A protein and the small-molecule ligand that binds it are described below.
Small molecule (SMILES): CC(=O)NC1(C(=O)N[C@H](C(=O)N2C[C@H](O)C[C@H]2C(=O)NCc2ccc(-c3scnc3C)cc2)C(C)(C)C)CC1

Sequence of chain 1.L:
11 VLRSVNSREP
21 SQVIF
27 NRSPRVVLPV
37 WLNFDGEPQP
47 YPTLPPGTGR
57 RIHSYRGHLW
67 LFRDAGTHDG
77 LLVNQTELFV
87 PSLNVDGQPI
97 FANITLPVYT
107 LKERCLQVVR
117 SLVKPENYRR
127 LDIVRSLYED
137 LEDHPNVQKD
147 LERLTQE

Binding-site contacts:
Ligand atom CG contacts residue TRP66 of chain 1.L at 3.7 Å (hydrophobic).
Ligand atom O contacts residue TYR47 of chain 1.L at 2.6 Å (h-bond).
Ligand atom CAP contacts residue ASN16 of chain 1.L at 3.6 Å.
Ligand atom CAQ contacts residue ARG18 of chain 1.L at 3.8 Å.
Ligand atom NAU contacts residue ARG56 of chain 1.L at 3.0 Å (salt-bridge).
Ligand atom CAN contacts residue ILE58 of chain 1.L at 3.6 Å (hydrophobic).
Ligand atom CA contacts residue HIS59 of chain 1.L at 3.3 Å.
Ligand atom NAW contacts residue TYR61 of chain 1.L at 3.7 Å.
Ligand atom CBC contacts residue TYR61 of chain 1.L at 3.6 Å (hydrophobic).
Ligand atom CBM contacts residue TYR61 of chain 1.L at 3.7 Å (hydrophobic).
Ligand atom CBB contacts residue TYR61 of chain 1.L at 3.5 Å (hydrophobic).
Ligand atom CAO contacts residue ARG56 of chain 1.L at 3.7 Å.
Ligand atom SAY contacts residue PHE25 of chain 1.L at 3.8 Å.
Ligand atom NAV contacts residue HIS59 of chain 1.L at 3.0 Å (h-bond).
Ligand atom CBF contacts residue TYR47 of chain 1.L at 3.8 Å (hydrophobic).
Ligand atom CBG contacts residue ILE58 of chain 1.L at 3.7 Å (hydrophobic).
Ligand atom CAL contacts residue TYR47 of chain 1.L at 3.8 Å (hydrophobic).
Ligand atom OAH contacts residue PHE40 of chain 1.L at 3.7 Å.
Ligand atom CBD contacts residue TYR47 of chain 1.L at 3.8 Å (hydrophobic).
Ligand atom CD2 contacts residue TRP37 of chain 1.L at 3.6 Å (hydrophobic).
Ligand atom CB contacts residue TYR47 of chain 1.L at 3.6 Å (hydrophobic).
Ligand atom CG contacts residue HIS64 of chain 1.L at 3.6 Å.
Ligand atom OD1 contacts residue TYR61 of chain 1.L at 3.7 Å.
Ligand atom CAN contacts residue TYR47 of chain 1.L at 3.7 Å (hydrophobic).
Ligand atom C contacts residue TYR47 of chain 1.L at 3.5 Å (hydrophobic).
Ligand atom OD1 contacts residue SER60 of chain 1.L at 2.8 Å (h-bond).
Ligand atom CAE contacts residue TRP37 of chain 1.L at 3.7 Å (hydrophobic).
Ligand atom OAH contacts residue HIS64 of chain 1.L at 3.4 Å.
Ligand atom CAE contacts residue TYR47 of chain 1.L at 3.7 Å (hydrophobic).
Ligand atom NAX contacts residue TYR61 of chain 1.L at 3.7 Å.
Ligand atom C contacts residue HIS59 of chain 1.L at 3.6 Å.
Ligand atom CB contacts residue TRP66 of chain 1.L at 3.6 Å (hydrophobic).
Ligand atom CAQ contacts residue TYR61 of chain 1.L at 3.4 Å (hydrophobic).
Ligand atom CD2 contacts residue TYR47 of chain 1.L at 3.6 Å (hydrophobic).
Ligand atom OAH contacts residue TYR61 of chain 1.L at 3.6 Å.
Ligand atom CAO contacts residue PRO48 of chain 1.L at 3.1 Å (hydrophobic).
Ligand atom OD1 contacts residue HIS64 of chain 1.L at 2.7 Å (h-bond).
Ligand atom CB contacts residue HIS59 of chain 1.L at 3.5 Å.
Ligand atom OAI contacts residue TYR61 of chain 1.L at 3.6 Å.
Ligand atom N contacts residue TYR47 of chain 1.L at 3.8 Å.